Sequence of chain 1.A:
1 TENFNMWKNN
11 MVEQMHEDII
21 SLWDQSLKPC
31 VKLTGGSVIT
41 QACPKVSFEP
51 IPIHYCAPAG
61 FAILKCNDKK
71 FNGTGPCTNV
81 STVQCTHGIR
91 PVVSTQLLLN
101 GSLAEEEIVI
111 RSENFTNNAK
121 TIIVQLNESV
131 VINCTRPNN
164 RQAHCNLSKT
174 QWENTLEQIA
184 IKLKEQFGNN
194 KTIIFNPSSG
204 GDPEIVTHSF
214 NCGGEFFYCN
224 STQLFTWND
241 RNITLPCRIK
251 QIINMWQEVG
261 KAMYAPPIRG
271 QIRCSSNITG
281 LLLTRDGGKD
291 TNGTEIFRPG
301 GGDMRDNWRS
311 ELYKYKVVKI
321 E

This protein binds this small molecule.
Small molecule (SMILES): CC(=O)N[C@@H]1[C@@H](O)[C@H](O)[C@@H](CO)O[C@H]1O

Binding-site contacts:
Ligand atom C8 contacts residue ASN114 of chain 1.A at 3.6 Å.
Ligand atom C1 contacts residue ASN114 of chain 1.A at 1.4 Å.
Ligand atom C5 contacts residue THR116 of chain 1.A at 3.5 Å.
Ligand atom N2 contacts residue ASN114 of chain 1.A at 2.7 Å (h-bond).
Ligand atom C6 contacts residue ASN117 of chain 1.A at 3.7 Å.
Ligand atom C6 contacts residue THR116 of chain 1.A at 3.7 Å.
Ligand atom C1 contacts residue ASN117 of chain 1.A at 4.1 Å.
Ligand atom C5 contacts residue ASN114 of chain 1.A at 3.6 Å.
Ligand atom C1 contacts residue THR116 of chain 1.A at 4.0 Å.
Ligand atom O5 contacts residue ASN117 of chain 1.A at 3.2 Å (h-bond).
Ligand atom O5 contacts residue THR116 of chain 1.A at 3.6 Å.
Ligand atom O6 contacts residue ASN117 of chain 1.A at 4.1 Å.
Ligand atom O7 contacts residue ASN114 of chain 1.A at 4.3 Å.
Ligand atom C4 contacts residue ASN114 of chain 1.A at 4.1 Å.
Ligand atom C7 contacts residue ASN114 of chain 1.A at 3.4 Å.
Ligand atom C3 contacts residue ASN114 of chain 1.A at 3.6 Å.
Ligand atom O5 contacts residue ASN114 of chain 1.A at 2.4 Å (h-bond).
Ligand atom C2 contacts residue ASN114 of chain 1.A at 2.2 Å.
Ligand atom C5 contacts residue ASN117 of chain 1.A at 3.9 Å.